Sequence of chain 1.B:
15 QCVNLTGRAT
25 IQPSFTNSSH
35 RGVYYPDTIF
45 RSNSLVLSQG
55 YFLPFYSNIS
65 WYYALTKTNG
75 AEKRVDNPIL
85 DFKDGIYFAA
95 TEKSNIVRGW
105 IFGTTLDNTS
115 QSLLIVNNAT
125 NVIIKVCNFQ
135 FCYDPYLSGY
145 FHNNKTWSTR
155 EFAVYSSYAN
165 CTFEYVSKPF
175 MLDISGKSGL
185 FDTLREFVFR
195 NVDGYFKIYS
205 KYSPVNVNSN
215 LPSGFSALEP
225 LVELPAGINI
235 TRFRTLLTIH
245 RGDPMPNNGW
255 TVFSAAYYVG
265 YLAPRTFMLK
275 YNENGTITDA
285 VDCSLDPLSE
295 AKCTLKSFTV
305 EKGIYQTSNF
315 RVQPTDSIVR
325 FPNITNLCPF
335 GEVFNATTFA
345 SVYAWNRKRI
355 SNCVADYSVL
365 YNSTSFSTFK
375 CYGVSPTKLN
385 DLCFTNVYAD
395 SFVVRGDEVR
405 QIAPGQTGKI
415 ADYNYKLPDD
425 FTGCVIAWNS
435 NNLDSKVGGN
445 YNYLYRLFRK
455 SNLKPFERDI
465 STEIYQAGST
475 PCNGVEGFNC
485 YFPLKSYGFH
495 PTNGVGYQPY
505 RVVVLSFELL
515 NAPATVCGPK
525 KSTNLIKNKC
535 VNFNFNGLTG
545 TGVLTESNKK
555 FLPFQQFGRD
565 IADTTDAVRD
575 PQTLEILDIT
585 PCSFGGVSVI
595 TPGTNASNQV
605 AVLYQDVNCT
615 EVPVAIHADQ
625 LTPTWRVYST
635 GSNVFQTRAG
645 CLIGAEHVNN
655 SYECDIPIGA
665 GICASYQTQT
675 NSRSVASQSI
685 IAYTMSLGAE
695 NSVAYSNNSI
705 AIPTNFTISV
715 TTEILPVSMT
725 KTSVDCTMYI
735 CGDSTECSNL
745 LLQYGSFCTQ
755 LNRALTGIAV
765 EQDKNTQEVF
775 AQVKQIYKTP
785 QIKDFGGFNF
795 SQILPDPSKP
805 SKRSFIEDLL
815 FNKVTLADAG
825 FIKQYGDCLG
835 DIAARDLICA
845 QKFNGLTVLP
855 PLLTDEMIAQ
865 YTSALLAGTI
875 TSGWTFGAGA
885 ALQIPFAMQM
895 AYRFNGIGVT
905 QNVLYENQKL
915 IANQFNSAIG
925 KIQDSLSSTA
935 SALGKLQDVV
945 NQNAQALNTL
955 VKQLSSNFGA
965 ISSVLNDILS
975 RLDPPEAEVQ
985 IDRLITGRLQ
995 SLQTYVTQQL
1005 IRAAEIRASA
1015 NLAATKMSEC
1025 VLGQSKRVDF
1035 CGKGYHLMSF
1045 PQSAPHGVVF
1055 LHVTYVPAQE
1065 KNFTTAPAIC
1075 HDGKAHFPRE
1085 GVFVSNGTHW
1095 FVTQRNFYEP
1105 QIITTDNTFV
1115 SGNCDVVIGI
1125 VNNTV

A protein and the small-molecule ligand that binds it are described below.
Small molecule (SMILES): CC(=O)N[C@@H]1[C@@H](O)[C@H](O)[C@@H](CO)O[C@H]1O

Sequence of chain 1.C:
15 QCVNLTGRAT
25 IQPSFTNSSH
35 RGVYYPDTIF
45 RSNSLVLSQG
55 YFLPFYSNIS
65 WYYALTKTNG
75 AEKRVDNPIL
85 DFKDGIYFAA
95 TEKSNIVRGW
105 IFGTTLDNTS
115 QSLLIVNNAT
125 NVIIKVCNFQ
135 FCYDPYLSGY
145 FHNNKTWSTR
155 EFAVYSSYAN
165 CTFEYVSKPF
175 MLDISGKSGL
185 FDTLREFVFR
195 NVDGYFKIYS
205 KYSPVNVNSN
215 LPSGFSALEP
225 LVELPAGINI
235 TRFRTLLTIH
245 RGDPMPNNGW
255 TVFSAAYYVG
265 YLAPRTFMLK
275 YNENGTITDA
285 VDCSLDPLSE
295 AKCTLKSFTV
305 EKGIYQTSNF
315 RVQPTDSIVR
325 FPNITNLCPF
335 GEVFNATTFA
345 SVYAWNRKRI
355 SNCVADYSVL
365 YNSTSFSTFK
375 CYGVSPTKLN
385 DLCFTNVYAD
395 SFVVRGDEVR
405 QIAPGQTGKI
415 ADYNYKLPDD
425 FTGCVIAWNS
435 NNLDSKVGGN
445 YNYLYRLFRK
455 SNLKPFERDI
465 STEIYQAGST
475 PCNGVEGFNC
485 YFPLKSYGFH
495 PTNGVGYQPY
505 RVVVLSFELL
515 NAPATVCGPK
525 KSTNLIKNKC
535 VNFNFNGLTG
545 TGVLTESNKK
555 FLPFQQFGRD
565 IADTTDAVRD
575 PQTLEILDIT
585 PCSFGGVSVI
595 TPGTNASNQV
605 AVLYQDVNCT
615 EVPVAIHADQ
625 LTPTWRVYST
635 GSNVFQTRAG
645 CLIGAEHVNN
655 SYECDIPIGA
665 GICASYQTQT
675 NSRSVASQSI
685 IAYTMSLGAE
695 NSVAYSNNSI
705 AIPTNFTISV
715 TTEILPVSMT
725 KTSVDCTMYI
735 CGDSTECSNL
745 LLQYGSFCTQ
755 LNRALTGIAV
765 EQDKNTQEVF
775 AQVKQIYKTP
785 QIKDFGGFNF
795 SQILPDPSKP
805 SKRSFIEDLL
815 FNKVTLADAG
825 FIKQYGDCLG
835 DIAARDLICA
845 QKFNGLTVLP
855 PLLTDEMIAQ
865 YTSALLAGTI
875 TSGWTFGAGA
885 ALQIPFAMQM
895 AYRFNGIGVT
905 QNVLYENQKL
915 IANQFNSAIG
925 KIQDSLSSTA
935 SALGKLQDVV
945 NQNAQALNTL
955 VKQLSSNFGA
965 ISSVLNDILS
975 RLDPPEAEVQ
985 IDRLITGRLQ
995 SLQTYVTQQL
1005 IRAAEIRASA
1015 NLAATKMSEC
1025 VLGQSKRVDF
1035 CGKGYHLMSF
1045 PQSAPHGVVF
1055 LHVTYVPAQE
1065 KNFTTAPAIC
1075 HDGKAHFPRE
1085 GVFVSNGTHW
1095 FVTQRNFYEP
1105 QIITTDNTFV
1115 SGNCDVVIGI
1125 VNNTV

Binding-site contacts:
Ligand atom N2 contacts residue ASN701 of chain 1.C at 2.9 Å (h-bond).
Ligand atom C1 contacts residue ASN701 of chain 1.C at 1.4 Å.
Ligand atom O4 contacts residue ILE1122 of chain 1.C at 4.2 Å.
Ligand atom C6 contacts residue GLY1123 of chain 1.C at 3.3 Å.
Ligand atom O6 contacts residue GLY1123 of chain 1.C at 3.6 Å.
Ligand atom C6 contacts residue ILE1122 of chain 1.C at 3.5 Å (hydrophobic).
Ligand atom O5 contacts residue ASN701 of chain 1.C at 2.4 Å (h-bond).
Ligand atom C4 contacts residue ASN701 of chain 1.C at 4.2 Å.
Ligand atom N2 contacts residue ASP788 of chain 1.B at 4.3 Å.
Ligand atom C5 contacts residue ILE1122 of chain 1.C at 4.3 Å (hydrophobic).
Ligand atom O7 contacts residue ASP788 of chain 1.B at 4.0 Å.
Ligand atom O6 contacts residue ILE1122 of chain 1.C at 4.2 Å.
Ligand atom C3 contacts residue ASN701 of chain 1.C at 3.8 Å.
Ligand atom C7 contacts residue ASN701 of chain 1.C at 3.2 Å.
Ligand atom O7 contacts residue ASN701 of chain 1.C at 2.8 Å (h-bond).
Ligand atom C7 contacts residue ASP788 of chain 1.B at 4.3 Å.
Ligand atom C5 contacts residue ASN701 of chain 1.C at 3.7 Å.
Ligand atom C2 contacts residue ASN701 of chain 1.C at 2.5 Å.